Sequence of chain 1.A:
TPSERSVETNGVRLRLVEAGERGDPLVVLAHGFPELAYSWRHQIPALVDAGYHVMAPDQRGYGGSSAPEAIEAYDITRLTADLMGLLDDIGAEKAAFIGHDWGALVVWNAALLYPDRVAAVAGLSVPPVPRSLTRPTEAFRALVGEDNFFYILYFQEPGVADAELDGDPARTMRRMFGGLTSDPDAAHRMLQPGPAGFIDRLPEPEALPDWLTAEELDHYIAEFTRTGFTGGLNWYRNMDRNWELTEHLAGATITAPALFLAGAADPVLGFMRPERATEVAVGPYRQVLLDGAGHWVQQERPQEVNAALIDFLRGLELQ

A protein and the small-molecule ligand that binds it are described below.
Small molecule (SMILES): O=C(Nc1ccccc1)Nc1ccccc1

Binding-site contacts:
Ligand atom C13 contacts residue HIS301 of chain 1.A at 4.0 Å.
Ligand atom N9 contacts residue ASP107 of chain 1.A at 2.6 Å (salt-bridge).
Ligand atom C1 contacts residue PHE277 of chain 1.A at 4.1 Å (hydrophobic).
Ligand atom C12 contacts residue ASP107 of chain 1.A at 4.0 Å.
Ligand atom C8 contacts residue ASP107 of chain 1.A at 3.1 Å.
Ligand atom C3 contacts residue LEU111 of chain 1.A at 3.6 Å (hydrophobic).
Ligand atom O11 contacts residue TYR242 of chain 1.A at 2.4 Å (h-bond).
Ligand atom N7 contacts residue ASP107 of chain 1.A at 2.8 Å (salt-bridge).
Ligand atom C14 contacts residue MET182 of chain 1.A at 3.4 Å (hydrophobic).
Ligand atom N9 contacts residue VAL274 of chain 1.A at 4.0 Å.
Ligand atom C8 contacts residue TYR242 of chain 1.A at 3.0 Å (hydrophobic).
Ligand atom C13 contacts residue TRP302 of chain 1.A at 3.7 Å (hydrophobic).
Ligand atom N7 contacts residue TYR242 of chain 1.A at 3.9 Å.
Ligand atom C10 contacts residue HIS301 of chain 1.A at 3.9 Å.
Ligand atom C12 contacts residue HIS301 of chain 1.A at 3.2 Å.
Ligand atom N7 contacts residue VAL132 of chain 1.A at 4.1 Å.
Ligand atom C2 contacts residue LEU111 of chain 1.A at 4.0 Å (hydrophobic).
Ligand atom C5 contacts residue ASP107 of chain 1.A at 4.0 Å.
Ligand atom C3 contacts residue TRP108 of chain 1.A at 3.2 Å (hydrophobic).
Ligand atom N9 contacts residue TYR242 of chain 1.A at 3.7 Å.
Ligand atom C8 contacts residue TYR157 of chain 1.A at 3.9 Å (hydrophobic).
Ligand atom C2 contacts residue MET245 of chain 1.A at 3.5 Å (hydrophobic).
Ligand atom N9 contacts residue HIS301 of chain 1.A at 3.7 Å.
Ligand atom C10 contacts residue ASP107 of chain 1.A at 3.8 Å.
Ligand atom C4 contacts residue TRP108 of chain 1.A at 3.2 Å (hydrophobic).
Ligand atom C16 contacts residue TYR242 of chain 1.A at 3.8 Å (hydrophobic).
Ligand atom C6 contacts residue TYR157 of chain 1.A at 4.1 Å (hydrophobic).
Ligand atom C10 contacts residue TYR242 of chain 1.A at 3.8 Å (hydrophobic).
Ligand atom C1 contacts residue ILE158 of chain 1.A at 3.6 Å (hydrophobic).
Ligand atom C16 contacts residue TYR157 of chain 1.A at 3.3 Å (hydrophobic).
Ligand atom C6 contacts residue ILE158 of chain 1.A at 3.9 Å (hydrophobic).
Ligand atom C2 contacts residue TRP108 of chain 1.A at 4.0 Å (hydrophobic).
Ligand atom C6 contacts residue PHE277 of chain 1.A at 4.1 Å (hydrophobic).
Ligand atom C5 contacts residue TRP108 of chain 1.A at 4.1 Å (hydrophobic).
Ligand atom C15 contacts residue TYR157 of chain 1.A at 3.5 Å (hydrophobic).
Ligand atom O11 contacts residue TYR157 of chain 1.A at 3.3 Å (h-bond).
Ligand atom C14 contacts residue LEU186 of chain 1.A at 4.0 Å (hydrophobic).
Ligand atom C12 contacts residue PHE39 of chain 1.A at 3.4 Å (hydrophobic).
Ligand atom C13 contacts residue MET182 of chain 1.A at 3.4 Å (hydrophobic).
Ligand atom C13 contacts residue PHE39 of chain 1.A at 3.7 Å (hydrophobic).